This protein binds this small molecule.
Small molecule (SMILES): CC(=O)N[C@@H]1[C@@H](O)[C@H](O)[C@@H](CO)O[C@H]1O

Binding-site contacts:
Ligand atom C1 contacts residue HIS104 of chain 5.C at 3.5 Å.
Ligand atom O5 contacts residue HIS104 of chain 5.C at 3.7 Å.
Ligand atom C2 contacts residue ASN154 of chain 5.A at 2.5 Å.
Ligand atom C3 contacts residue HIS104 of chain 5.C at 3.7 Å.
Ligand atom C5 contacts residue HIS104 of chain 5.C at 3.4 Å.
Ligand atom C6 contacts residue HIS104 of chain 5.C at 3.8 Å.
Ligand atom C4 contacts residue ASN154 of chain 5.A at 4.2 Å.
Ligand atom O6 contacts residue HIS104 of chain 5.C at 3.6 Å.
Ligand atom C2 contacts residue HIS104 of chain 5.C at 4.2 Å.
Ligand atom O4 contacts residue HIS104 of chain 5.C at 3.8 Å.
Ligand atom N2 contacts residue ASN154 of chain 5.A at 3.0 Å (h-bond).
Ligand atom O7 contacts residue ASN154 of chain 5.A at 3.2 Å (h-bond).
Ligand atom C3 contacts residue ASN154 of chain 5.A at 3.8 Å.
Ligand atom O5 contacts residue ASN154 of chain 5.A at 2.3 Å (h-bond).
Ligand atom C1 contacts residue ASN154 of chain 5.A at 1.4 Å.
Ligand atom C7 contacts residue ASN154 of chain 5.A at 3.5 Å.
Ligand atom C5 contacts residue ASN154 of chain 5.A at 3.6 Å.
Ligand atom C4 contacts residue HIS104 of chain 5.C at 4.0 Å.

Sequence of chain 5.A:
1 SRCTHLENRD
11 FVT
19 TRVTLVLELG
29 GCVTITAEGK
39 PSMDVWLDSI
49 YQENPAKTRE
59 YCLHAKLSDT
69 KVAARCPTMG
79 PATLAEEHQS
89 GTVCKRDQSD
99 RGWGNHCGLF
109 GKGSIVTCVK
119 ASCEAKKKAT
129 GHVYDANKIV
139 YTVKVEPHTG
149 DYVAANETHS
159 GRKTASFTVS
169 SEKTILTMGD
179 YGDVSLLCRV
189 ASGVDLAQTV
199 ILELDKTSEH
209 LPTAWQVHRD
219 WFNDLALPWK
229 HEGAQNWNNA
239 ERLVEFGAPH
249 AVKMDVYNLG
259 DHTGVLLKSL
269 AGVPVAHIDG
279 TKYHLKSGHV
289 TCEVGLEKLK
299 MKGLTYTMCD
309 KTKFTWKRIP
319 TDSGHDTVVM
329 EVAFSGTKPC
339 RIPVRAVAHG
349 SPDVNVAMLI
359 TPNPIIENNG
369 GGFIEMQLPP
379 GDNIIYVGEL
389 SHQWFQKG

Sequence of chain 5.C:
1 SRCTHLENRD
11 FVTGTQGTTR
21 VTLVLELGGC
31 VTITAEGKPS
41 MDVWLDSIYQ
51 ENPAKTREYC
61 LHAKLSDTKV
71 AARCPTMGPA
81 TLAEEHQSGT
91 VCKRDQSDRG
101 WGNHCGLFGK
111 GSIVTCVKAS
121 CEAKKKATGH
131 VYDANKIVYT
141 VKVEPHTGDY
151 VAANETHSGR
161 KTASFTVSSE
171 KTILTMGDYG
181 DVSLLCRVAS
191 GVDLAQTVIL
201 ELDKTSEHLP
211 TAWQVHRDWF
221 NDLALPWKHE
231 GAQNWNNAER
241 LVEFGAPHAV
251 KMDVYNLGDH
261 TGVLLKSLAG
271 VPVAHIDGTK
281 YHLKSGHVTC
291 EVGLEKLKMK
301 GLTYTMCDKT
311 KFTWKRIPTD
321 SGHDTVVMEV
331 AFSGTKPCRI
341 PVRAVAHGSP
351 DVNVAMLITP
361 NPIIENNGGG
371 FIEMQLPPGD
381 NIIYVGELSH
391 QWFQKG